A protein and the small-molecule ligand that binds it are described below.
Small molecule (SMILES): C[C@@H](O)[C@@H](C)O

Binding-site contacts:
Ligand atom C2 contacts residue ASN226 of chain 1.B at 3.9 Å.
Ligand atom C4 contacts residue LYS322 of chain 1.B at 3.4 Å.
Ligand atom C1 contacts residue ASN223 of chain 1.B at 3.1 Å.
Ligand atom O6 contacts residue ASN226 of chain 1.B at 4.4 Å.
Ligand atom O5 contacts residue GLY524 of chain 1.B at 3.6 Å.
Ligand atom O6 contacts residue ALA523 of chain 1.B at 4.4 Å.
Ligand atom O5 contacts residue ASN223 of chain 1.B at 3.6 Å.
Ligand atom O5 contacts residue ALA523 of chain 1.B at 2.8 Å (h-bond).
Ligand atom C2 contacts residue ASN223 of chain 1.B at 3.3 Å.
Ligand atom O5 contacts residue ASN226 of chain 1.B at 3.3 Å (h-bond).
Ligand atom C1 contacts residue ASN226 of chain 1.B at 3.2 Å.
Ligand atom O5 contacts residue GLY526 of chain 1.B at 4.3 Å.
Ligand atom C2 contacts residue ALA523 of chain 1.B at 4.2 Å (hydrophobic).
Ligand atom O6 contacts residue LEU488 of chain 1.B at 4.1 Å.
Ligand atom C2 contacts residue GLY524 of chain 1.B at 4.5 Å.
Ligand atom C4 contacts residue GLY526 of chain 1.B at 3.5 Å.
Ligand atom C4 contacts residue LEU488 of chain 1.B at 3.9 Å (hydrophobic).

Sequence of chain 1.B:
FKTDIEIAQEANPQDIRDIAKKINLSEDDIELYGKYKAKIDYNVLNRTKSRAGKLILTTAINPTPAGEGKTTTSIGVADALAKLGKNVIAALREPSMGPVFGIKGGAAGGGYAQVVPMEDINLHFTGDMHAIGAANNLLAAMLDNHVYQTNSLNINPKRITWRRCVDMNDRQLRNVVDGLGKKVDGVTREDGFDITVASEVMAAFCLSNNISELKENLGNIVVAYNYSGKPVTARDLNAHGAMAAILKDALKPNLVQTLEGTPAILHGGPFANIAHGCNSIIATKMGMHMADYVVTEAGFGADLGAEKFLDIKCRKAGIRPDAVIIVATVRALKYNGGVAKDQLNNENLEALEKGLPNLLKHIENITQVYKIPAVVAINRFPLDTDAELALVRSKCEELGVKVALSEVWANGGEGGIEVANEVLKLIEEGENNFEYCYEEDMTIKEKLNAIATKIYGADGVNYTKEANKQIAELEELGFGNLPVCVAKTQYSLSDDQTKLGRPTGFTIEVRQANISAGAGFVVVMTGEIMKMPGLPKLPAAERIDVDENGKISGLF